A protein and the small-molecule ligand that binds it are described below.
Small molecule (SMILES): CC(=O)N[C@H]1[C@H](O[C@H]2[C@H](O)[C@@H](NC(C)=O)CO[C@@H]2CO)O[C@H](CO)[C@@H](O[C@@H]2O[C@H](CO)[C@@H](O)[C@H](O)[C@@H]2O)[C@@H]1O

Binding-site contacts:
Ligand atom C3 contacts residue ASN414 of chain 1.A at 3.8 Å.
Ligand atom N2 contacts residue ASN414 of chain 1.A at 2.9 Å (h-bond).
Ligand atom C2 contacts residue ASN414 of chain 1.A at 2.5 Å.
Ligand atom O7 contacts residue ASP438 of chain 1.A at 3.0 Å (salt-bridge).
Ligand atom C5 contacts residue ASN414 of chain 1.A at 3.7 Å.
Ligand atom C6 contacts residue THR416 of chain 1.A at 3.9 Å.
Ligand atom O7 contacts residue LYS417 of chain 1.A at 4.0 Å.
Ligand atom C7 contacts residue ASP438 of chain 1.A at 3.3 Å.
Ligand atom C4 contacts residue ASN414 of chain 1.A at 4.2 Å.
Ligand atom C7 contacts residue ASN414 of chain 1.A at 3.7 Å.
Ligand atom C2 contacts residue ASP438 of chain 1.A at 3.8 Å.
Ligand atom C1 contacts residue ASN414 of chain 1.A at 1.4 Å.
Ligand atom O5 contacts residue ASN414 of chain 1.A at 2.4 Å (h-bond).
Ligand atom C3 contacts residue ASP438 of chain 1.A at 4.2 Å.
Ligand atom C1 contacts residue THR416 of chain 1.A at 4.0 Å.
Ligand atom O5 contacts residue THR416 of chain 1.A at 3.9 Å.
Ligand atom C8 contacts residue LYS417 of chain 1.A at 3.6 Å.
Ligand atom O7 contacts residue ILE436 of chain 1.A at 3.5 Å.
Ligand atom C6 contacts residue LYS417 of chain 1.A at 4.0 Å.
Ligand atom C8 contacts residue ASN414 of chain 1.A at 4.0 Å.
Ligand atom C7 contacts residue LYS417 of chain 1.A at 4.0 Å.
Ligand atom C1 contacts residue ASP438 of chain 1.A at 4.1 Å.
Ligand atom N2 contacts residue ASP438 of chain 1.A at 2.7 Å (salt-bridge).
Ligand atom C5 contacts residue THR416 of chain 1.A at 3.8 Å.

Sequence of chain 1.A:
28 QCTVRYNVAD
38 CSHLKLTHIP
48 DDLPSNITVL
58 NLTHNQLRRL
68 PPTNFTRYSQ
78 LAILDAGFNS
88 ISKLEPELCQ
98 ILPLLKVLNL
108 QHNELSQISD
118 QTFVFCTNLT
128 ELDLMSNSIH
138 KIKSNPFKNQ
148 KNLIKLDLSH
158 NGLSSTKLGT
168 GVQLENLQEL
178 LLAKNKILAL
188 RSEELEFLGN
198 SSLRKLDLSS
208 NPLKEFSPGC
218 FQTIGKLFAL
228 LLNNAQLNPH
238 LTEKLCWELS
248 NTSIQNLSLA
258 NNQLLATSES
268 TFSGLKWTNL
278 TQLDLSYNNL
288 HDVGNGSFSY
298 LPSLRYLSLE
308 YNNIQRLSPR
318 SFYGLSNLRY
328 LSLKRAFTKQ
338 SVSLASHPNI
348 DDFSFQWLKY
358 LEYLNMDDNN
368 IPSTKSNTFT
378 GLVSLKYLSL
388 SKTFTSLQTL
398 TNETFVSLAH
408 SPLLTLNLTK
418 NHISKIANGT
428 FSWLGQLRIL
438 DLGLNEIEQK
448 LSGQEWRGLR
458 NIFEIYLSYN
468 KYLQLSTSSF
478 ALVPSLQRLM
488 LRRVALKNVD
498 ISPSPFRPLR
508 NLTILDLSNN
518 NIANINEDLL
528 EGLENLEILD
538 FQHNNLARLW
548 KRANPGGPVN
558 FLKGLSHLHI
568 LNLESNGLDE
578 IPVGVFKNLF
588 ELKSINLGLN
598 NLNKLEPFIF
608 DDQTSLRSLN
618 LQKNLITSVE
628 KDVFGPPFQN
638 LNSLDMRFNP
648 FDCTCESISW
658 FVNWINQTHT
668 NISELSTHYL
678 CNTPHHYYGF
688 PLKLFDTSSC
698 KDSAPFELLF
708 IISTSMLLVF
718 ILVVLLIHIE